This protein binds this small molecule.
Small molecule (SMILES): CCCCCCCCCCO[C@@H]1O[C@H](CO)[C@@H](O[C@H]2O[C@H](CO)[C@@H](O)[C@H](O)[C@H]2O)[C@H](O)[C@H]1O

Sequence of chain 1.G:
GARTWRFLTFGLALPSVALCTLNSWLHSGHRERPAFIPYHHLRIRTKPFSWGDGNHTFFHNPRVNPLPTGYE

Binding-site contacts:
Ligand atom O49 contacts residue DMU1 of chain 1.HC at 1.1 Å (h-bond).
Ligand atom C2 contacts residue DMU1 of chain 1.HC at 2.4 Å.
Ligand atom O49 contacts residue HIS38 of chain 1.G at 2.9 Å.
Ligand atom C31 contacts residue DMU1 of chain 1.GC at 4.2 Å.
Ligand atom O16 contacts residue DMU1 of chain 1.HC at 4.3 Å.
Ligand atom C6 contacts residue HIS38 of chain 1.G at 4.2 Å.
Ligand atom C19 contacts residue DMU1 of chain 1.GC at 3.8 Å.
Ligand atom C25 contacts residue DMU1 of chain 1.GC at 3.9 Å.
Ligand atom C19 contacts residue LEU37 of chain 1.G at 4.5 Å (hydrophobic).
Ligand atom C3 contacts residue DMU1 of chain 1.HC at 3.8 Å.
Ligand atom C6 contacts residue DMU1 of chain 1.GC at 3.8 Å.
Ligand atom C6 contacts residue DMU1 of chain 1.HC at 3.3 Å.
Ligand atom O55 contacts residue DMU1 of chain 1.HC at 3.0 Å (h-bond).
Ligand atom C1 contacts residue DMU1 of chain 1.HC at 2.2 Å.
Ligand atom C28 contacts residue LEU37 of chain 1.G at 4.5 Å (hydrophobic).
Ligand atom C1 contacts residue DMU1 of chain 1.GC at 4.2 Å.
Ligand atom C22 contacts residue LEU37 of chain 1.G at 4.0 Å (hydrophobic).
Ligand atom O16 contacts residue HIS38 of chain 1.G at 4.1 Å.
Ligand atom C19 contacts residue HIS38 of chain 1.G at 4.4 Å.
Ligand atom O49 contacts residue DMU1 of chain 1.GC at 3.0 Å (h-bond).
Ligand atom C4 contacts residue DMU1 of chain 1.HC at 4.2 Å.
Ligand atom O16 contacts residue DMU1 of chain 1.GC at 4.2 Å.
Ligand atom C18 contacts residue DMU1 of chain 1.GC at 4.2 Å.
Ligand atom O5 contacts residue DMU1 of chain 1.HC at 4.3 Å.
Ligand atom C25 contacts residue LEU37 of chain 1.G at 4.0 Å (hydrophobic).
Ligand atom C1 contacts residue HIS38 of chain 1.G at 3.9 Å.